Binding-site contacts:
Ligand atom O3 contacts residue VAL367 of chain 1.A at 3.7 Å.
Ligand atom C8 contacts residue GLY339 of chain 1.A at 3.7 Å.
Ligand atom C7 contacts residue GLY339 of chain 1.A at 3.9 Å.
Ligand atom C5 contacts residue ASN343 of chain 1.A at 3.7 Å.
Ligand atom O7 contacts residue ASN343 of chain 1.A at 4.3 Å.
Ligand atom C1 contacts residue ASN343 of chain 1.A at 1.4 Å.
Ligand atom C2 contacts residue ASN343 of chain 1.A at 2.5 Å.
Ligand atom N2 contacts residue ASN343 of chain 1.A at 2.9 Å (h-bond).
Ligand atom O7 contacts residue GLY339 of chain 1.A at 4.0 Å.
Ligand atom C7 contacts residue ASN343 of chain 1.A at 3.8 Å.
Ligand atom C8 contacts residue PHE338 of chain 1.A at 3.5 Å (hydrophobic).
Ligand atom C3 contacts residue ASN343 of chain 1.A at 3.8 Å.
Ligand atom O5 contacts residue ASN343 of chain 1.A at 2.4 Å (h-bond).
Ligand atom C4 contacts residue ASN343 of chain 1.A at 4.2 Å.

Sequence of chain 1.A:
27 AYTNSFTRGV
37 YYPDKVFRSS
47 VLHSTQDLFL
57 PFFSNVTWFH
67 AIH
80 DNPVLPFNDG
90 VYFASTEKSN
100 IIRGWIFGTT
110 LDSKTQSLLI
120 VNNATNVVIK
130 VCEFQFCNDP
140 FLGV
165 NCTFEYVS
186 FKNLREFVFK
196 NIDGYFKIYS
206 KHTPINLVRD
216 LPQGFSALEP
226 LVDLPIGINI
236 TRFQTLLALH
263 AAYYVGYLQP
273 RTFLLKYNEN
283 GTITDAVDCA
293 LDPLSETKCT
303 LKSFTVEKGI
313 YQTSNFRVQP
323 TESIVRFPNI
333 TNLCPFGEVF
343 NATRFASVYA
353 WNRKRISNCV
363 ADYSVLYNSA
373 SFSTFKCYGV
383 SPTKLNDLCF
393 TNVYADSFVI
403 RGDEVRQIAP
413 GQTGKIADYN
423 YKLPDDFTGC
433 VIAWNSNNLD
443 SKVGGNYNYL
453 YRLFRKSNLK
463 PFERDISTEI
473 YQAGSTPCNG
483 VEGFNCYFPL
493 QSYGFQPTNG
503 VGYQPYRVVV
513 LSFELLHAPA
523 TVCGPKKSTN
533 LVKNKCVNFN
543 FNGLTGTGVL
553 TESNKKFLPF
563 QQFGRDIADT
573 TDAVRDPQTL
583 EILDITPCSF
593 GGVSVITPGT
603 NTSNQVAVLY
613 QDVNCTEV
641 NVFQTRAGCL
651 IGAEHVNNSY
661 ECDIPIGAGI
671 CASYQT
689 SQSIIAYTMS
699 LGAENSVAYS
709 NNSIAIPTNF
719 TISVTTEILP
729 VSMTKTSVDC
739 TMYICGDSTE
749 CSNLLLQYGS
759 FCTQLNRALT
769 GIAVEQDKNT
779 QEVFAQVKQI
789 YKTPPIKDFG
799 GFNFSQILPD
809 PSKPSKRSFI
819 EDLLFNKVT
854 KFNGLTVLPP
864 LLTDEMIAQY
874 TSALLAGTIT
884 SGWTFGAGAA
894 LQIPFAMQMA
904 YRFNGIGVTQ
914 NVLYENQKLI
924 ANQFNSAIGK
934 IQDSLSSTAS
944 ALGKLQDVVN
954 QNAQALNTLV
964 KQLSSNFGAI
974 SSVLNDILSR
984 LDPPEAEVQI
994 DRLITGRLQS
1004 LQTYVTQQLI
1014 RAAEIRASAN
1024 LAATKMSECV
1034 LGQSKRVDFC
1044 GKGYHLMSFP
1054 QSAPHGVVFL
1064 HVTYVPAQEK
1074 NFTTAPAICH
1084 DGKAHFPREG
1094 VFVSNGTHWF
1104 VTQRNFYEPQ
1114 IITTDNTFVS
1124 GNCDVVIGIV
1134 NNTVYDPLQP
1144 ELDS

The protein below binds the small molecule below.
Small molecule (SMILES): CC(=O)N[C@@H]1[C@@H](O)[C@H](O)[C@@H](CO)O[C@H]1O